Sequence of chain 1.A:
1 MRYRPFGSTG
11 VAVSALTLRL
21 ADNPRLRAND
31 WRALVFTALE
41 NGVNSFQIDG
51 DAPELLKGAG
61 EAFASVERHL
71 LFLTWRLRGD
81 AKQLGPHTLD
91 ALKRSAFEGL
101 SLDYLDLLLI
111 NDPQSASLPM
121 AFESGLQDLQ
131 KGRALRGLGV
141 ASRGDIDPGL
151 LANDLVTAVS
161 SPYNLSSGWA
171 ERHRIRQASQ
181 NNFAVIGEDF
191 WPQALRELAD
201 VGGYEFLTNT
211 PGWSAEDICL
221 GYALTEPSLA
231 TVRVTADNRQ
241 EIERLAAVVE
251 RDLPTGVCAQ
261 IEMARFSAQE

This small molecule binds to this protein.
Small molecule (SMILES): Nc1nc2c(ncn2[C@@H]2O[C@@H]3CO[P](=O)(O)O[C@H]4[C@@H](O)[C@H](n5cnc6c(=O)[nH]c(N)nc65)O[C@@H]4CO[P](=O)(O)O[C@H]3[C@H]2O)c(=O)[nH]1

Binding-site contacts:
Ligand atom N21 contacts residue SER142 of chain 1.A at 3.0 Å (h-bond).
Ligand atom N71 contacts residue ASN111 of chain 1.A at 3.5 Å (h-bond).
Ligand atom N21 contacts residue SER160 of chain 1.A at 3.3 Å (h-bond).
Ligand atom C51 contacts residue ARG143 of chain 1.A at 3.5 Å.
Ligand atom C51 contacts residue ARG76 of chain 1.A at 3.4 Å.
Ligand atom C61 contacts residue ARG76 of chain 1.A at 3.1 Å.
Ligand atom O21 contacts residue ASN111 of chain 1.A at 3.0 Å (h-bond).
Ligand atom N31 contacts residue ARG143 of chain 1.A at 3.5 Å.
Ligand atom O4A contacts residue ALA141 of chain 1.A at 3.4 Å (h-bond).
Ligand atom O4A contacts residue ASN111 of chain 1.A at 3.5 Å.
Ligand atom C21 contacts residue ALA141 of chain 1.A at 3.6 Å (hydrophobic).
Ligand atom N31 contacts residue ALA141 of chain 1.A at 3.3 Å.
Ligand atom N91 contacts residue ARG143 of chain 1.A at 3.7 Å.
Ligand atom C61 contacts residue ARG143 of chain 1.A at 3.3 Å.
Ligand atom C41 contacts residue ARG143 of chain 1.A at 3.5 Å.
Ligand atom N11 contacts residue GLU188 of chain 1.A at 2.7 Å (salt-bridge).
Ligand atom O61 contacts residue ARG78 of chain 1.A at 2.9 Å (salt-bridge).
Ligand atom O3' contacts residue ASP80 of chain 1.A at 3.4 Å (salt-bridge).
Ligand atom O2' contacts residue ASP80 of chain 1.A at 2.7 Å (salt-bridge).
Ligand atom C21 contacts residue SER142 of chain 1.A at 3.5 Å.
Ligand atom N11 contacts residue ARG143 of chain 1.A at 3.6 Å.
Ligand atom O11 contacts residue ALA81 of chain 1.A at 2.9 Å (h-bond).
Ligand atom O11 contacts residue ASP80 of chain 1.A at 3.5 Å.
Ligand atom C81 contacts residue ASN111 of chain 1.A at 3.5 Å.
Ligand atom N21 contacts residue GLU188 of chain 1.A at 3.2 Å (salt-bridge).
Ligand atom O61 contacts residue ARG143 of chain 1.A at 3.5 Å (salt-bridge).
Ligand atom N71 contacts residue ARG143 of chain 1.A at 3.8 Å.
Ligand atom N21 contacts residue PRO162 of chain 1.A at 3.7 Å.
Ligand atom C5A contacts residue ASP112 of chain 1.A at 3.2 Å.
Ligand atom O2A contacts residue ARG143 of chain 1.A at 3.0 Å (salt-bridge).
Ligand atom O3A contacts residue GLN114 of chain 1.A at 3.6 Å (h-bond).
Ligand atom C4A contacts residue ASP112 of chain 1.A at 3.7 Å.
Ligand atom C21 contacts residue GLU188 of chain 1.A at 3.4 Å.
Ligand atom N71 contacts residue ARG76 of chain 1.A at 3.6 Å (salt-bridge).
Ligand atom N31 contacts residue SER142 of chain 1.A at 3.2 Å (h-bond).
Ligand atom O11 contacts residue ASN111 of chain 1.A at 3.5 Å.
Ligand atom O5A contacts residue ASN111 of chain 1.A at 3.7 Å.
Ligand atom O61 contacts residue ARG76 of chain 1.A at 3.0 Å (salt-bridge).
Ligand atom C1A contacts residue ALA141 of chain 1.A at 3.4 Å (hydrophobic).
Ligand atom O4A contacts residue ASP112 of chain 1.A at 3.4 Å (salt-bridge).